Binding-site contacts:
Ligand atom C2 contacts residue GLN560 of chain 1.C at 4.4 Å.
Ligand atom C3 contacts residue ASN311 of chain 1.C at 3.8 Å.
Ligand atom N2 contacts residue ASN311 of chain 1.C at 2.9 Å (h-bond).
Ligand atom C5 contacts residue ASN311 of chain 1.C at 3.6 Å.
Ligand atom O7 contacts residue ASN311 of chain 1.C at 4.0 Å.
Ligand atom C1 contacts residue ASN311 of chain 1.C at 1.4 Å.
Ligand atom C8 contacts residue GLN560 of chain 1.C at 3.3 Å.
Ligand atom N2 contacts residue GLN560 of chain 1.C at 3.3 Å (h-bond).
Ligand atom C2 contacts residue ASN311 of chain 1.C at 2.4 Å.
Ligand atom O3 contacts residue GLN560 of chain 1.C at 4.4 Å.
Ligand atom C3 contacts residue GLN560 of chain 1.C at 4.3 Å.
Ligand atom C7 contacts residue GLN560 of chain 1.C at 3.7 Å.
Ligand atom C7 contacts residue ASN311 of chain 1.C at 3.7 Å.
Ligand atom C4 contacts residue ASN311 of chain 1.C at 4.2 Å.
Ligand atom O5 contacts residue ASN311 of chain 1.C at 2.4 Å (h-bond).
Ligand atom C8 contacts residue PRO559 of chain 1.C at 4.2 Å (hydrophobic).

The protein below binds the small molecule below.
Small molecule (SMILES): CC(=O)N[C@H]1[C@H](O[C@H]2[C@H](O)[C@@H](NC(C)=O)CO[C@@H]2CO)O[C@H](CO)[C@@H](O)[C@@H]1O

Sequence of chain 1.C:
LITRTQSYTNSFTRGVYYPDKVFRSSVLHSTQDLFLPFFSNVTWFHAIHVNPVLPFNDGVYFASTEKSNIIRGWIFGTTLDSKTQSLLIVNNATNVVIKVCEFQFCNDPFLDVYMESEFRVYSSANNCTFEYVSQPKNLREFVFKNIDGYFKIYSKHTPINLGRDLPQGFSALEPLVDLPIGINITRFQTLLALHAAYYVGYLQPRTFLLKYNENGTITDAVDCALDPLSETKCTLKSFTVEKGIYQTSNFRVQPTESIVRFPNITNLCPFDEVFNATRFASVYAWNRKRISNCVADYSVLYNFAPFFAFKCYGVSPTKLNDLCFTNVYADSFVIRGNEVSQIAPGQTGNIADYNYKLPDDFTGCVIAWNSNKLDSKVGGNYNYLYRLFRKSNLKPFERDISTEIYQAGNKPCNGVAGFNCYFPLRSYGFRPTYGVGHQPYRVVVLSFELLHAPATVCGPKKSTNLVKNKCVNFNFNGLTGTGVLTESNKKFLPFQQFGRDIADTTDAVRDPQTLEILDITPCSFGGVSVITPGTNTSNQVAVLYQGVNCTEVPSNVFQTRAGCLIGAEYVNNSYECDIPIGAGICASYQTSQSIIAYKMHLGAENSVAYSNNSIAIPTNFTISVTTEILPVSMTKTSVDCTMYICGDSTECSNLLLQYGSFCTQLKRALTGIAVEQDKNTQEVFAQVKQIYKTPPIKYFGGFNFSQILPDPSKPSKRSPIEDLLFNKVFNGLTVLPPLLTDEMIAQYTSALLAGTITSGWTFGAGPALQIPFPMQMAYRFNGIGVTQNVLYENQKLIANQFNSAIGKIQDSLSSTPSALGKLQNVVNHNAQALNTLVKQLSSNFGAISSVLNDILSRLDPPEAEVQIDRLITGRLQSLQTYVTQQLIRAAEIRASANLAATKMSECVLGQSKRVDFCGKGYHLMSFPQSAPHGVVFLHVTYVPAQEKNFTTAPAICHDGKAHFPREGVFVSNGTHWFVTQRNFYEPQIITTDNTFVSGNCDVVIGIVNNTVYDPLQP